A protein and the small-molecule ligand that binds it are described below.
Small molecule (SMILES): CC(=O)N[C@@H]1[C@@H](O)[C@H](O)[C@@H](CO)O[C@H]1O

Binding-site contacts:
Ligand atom O7 contacts residue MET161 of chain 1.K at 3.3 Å.
Ligand atom O3 contacts residue ASN155 of chain 1.K at 4.0 Å.
Ligand atom C8 contacts residue GLY154 of chain 1.K at 3.9 Å.
Ligand atom C1 contacts residue ASN155 of chain 1.K at 1.4 Å.
Ligand atom C7 contacts residue ASN155 of chain 1.K at 3.1 Å.
Ligand atom C7 contacts residue GLY159 of chain 1.K at 4.4 Å.
Ligand atom C5 contacts residue ASN155 of chain 1.K at 3.6 Å.
Ligand atom O5 contacts residue ASN155 of chain 1.K at 2.4 Å (h-bond).
Ligand atom O7 contacts residue GLY159 of chain 1.K at 4.0 Å.
Ligand atom C7 contacts residue MET161 of chain 1.K at 4.1 Å (hydrophobic).
Ligand atom N2 contacts residue ASN155 of chain 1.K at 3.0 Å (h-bond).
Ligand atom O7 contacts residue ASN155 of chain 1.K at 3.7 Å.
Ligand atom C8 contacts residue MET161 of chain 1.K at 3.9 Å (hydrophobic).
Ligand atom C2 contacts residue ASN155 of chain 1.K at 2.5 Å.
Ligand atom C3 contacts residue ASN155 of chain 1.K at 3.7 Å.
Ligand atom C8 contacts residue LYS160 of chain 1.K at 4.2 Å.
Ligand atom C4 contacts residue ASN155 of chain 1.K at 4.3 Å.
Ligand atom C8 contacts residue ASN155 of chain 1.K at 3.4 Å.

Sequence of chain 1.K:
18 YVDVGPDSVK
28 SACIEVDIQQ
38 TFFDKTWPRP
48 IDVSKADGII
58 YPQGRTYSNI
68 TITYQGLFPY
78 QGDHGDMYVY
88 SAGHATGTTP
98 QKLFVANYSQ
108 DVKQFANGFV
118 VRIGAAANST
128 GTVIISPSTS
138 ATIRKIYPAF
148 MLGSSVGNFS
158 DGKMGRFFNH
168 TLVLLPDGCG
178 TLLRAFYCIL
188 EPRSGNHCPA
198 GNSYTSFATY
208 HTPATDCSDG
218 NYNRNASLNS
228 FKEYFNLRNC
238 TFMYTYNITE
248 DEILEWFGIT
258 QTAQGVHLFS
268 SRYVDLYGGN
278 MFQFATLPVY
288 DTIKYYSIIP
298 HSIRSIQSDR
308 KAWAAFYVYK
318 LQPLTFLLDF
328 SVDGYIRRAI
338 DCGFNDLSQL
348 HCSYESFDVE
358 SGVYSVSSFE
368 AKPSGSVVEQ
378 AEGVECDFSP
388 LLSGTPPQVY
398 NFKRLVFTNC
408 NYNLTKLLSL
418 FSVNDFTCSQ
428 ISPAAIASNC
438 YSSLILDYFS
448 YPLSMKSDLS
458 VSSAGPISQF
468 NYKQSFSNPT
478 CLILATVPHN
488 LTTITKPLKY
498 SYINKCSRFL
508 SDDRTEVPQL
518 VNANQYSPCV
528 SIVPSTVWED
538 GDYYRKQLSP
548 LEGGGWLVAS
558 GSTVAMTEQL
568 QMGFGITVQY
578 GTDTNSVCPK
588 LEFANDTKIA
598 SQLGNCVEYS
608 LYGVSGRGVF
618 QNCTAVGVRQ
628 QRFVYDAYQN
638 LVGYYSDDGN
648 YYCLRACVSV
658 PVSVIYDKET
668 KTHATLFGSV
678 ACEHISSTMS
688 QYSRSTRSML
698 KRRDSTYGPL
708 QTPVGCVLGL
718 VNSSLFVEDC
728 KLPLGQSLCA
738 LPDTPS